Binding-site contacts:
Ligand atom C3' contacts residue MG1 of chain 1.J at 3.2 Å.
Ligand atom O2' contacts residue ARG704 of chain 1.D at 2.3 Å (salt-bridge).
Ligand atom O2' contacts residue ASP743 of chain 1.D at 3.2 Å (salt-bridge).
Ligand atom O2' contacts residue HIS999 of chain 1.C at 3.5 Å (h-bond).
Ligand atom OP1 contacts residue ARG409 of chain 1.C at 3.2 Å (salt-bridge).
Ligand atom O2 contacts residue PRO706 of chain 1.D at 3.3 Å.
Ligand atom OP1 contacts residue ASP739 of chain 1.D at 2.9 Å (salt-bridge).
Ligand atom O5' contacts residue ATP1 of chain 1.M at 2.5 Å (h-bond).
Ligand atom O3' contacts residue MG1 of chain 1.J at 2.1 Å.
Ligand atom OP1 contacts residue LYS838 of chain 1.C at 3.3 Å (salt-bridge).
Ligand atom O4' contacts residue ATP1 of chain 1.M at 3.5 Å.
Ligand atom O3' contacts residue ASN737 of chain 1.D at 3.5 Å (h-bond).
Ligand atom O3' contacts residue GLN1235 of chain 1.D at 3.3 Å (h-bond).
Ligand atom OP1 contacts residue ASP741 of chain 1.D at 3.0 Å (salt-bridge).
Ligand atom C5' contacts residue ARG704 of chain 1.D at 3.4 Å.
Ligand atom OP1 contacts residue LYS846 of chain 1.C at 2.3 Å (salt-bridge).
Ligand atom O4' contacts residue HIS999 of chain 1.C at 3.5 Å (h-bond).
Ligand atom C4' contacts residue HIS999 of chain 1.C at 3.5 Å.
Ligand atom OP1 contacts residue ASP741 of chain 1.D at 3.5 Å (salt-bridge).
Ligand atom P contacts residue LYS846 of chain 1.C at 3.5 Å.
Ligand atom O2 contacts residue ATP1 of chain 1.M at 3.5 Å.
Ligand atom OP1 contacts residue GLN567 of chain 1.C at 3.0 Å (h-bond).
Ligand atom O2' contacts residue GLN1235 of chain 1.D at 2.9 Å (h-bond).
Ligand atom OP2 contacts residue GLU445 of chain 1.C at 3.0 Å (salt-bridge).
Ligand atom C5' contacts residue HIS999 of chain 1.C at 3.5 Å.
Ligand atom P contacts residue MG1 of chain 1.J at 3.0 Å.
Ligand atom OP1 contacts residue MG1 of chain 1.J at 2.6 Å.
Ligand atom C5' contacts residue ATP1 of chain 1.M at 3.2 Å.
Ligand atom N3 contacts residue ATP1 of chain 1.M at 3.3 Å.
Ligand atom C4' contacts residue ARG704 of chain 1.D at 3.1 Å.
Ligand atom P contacts residue ATP1 of chain 1.M at 1.6 Å.
Ligand atom OP1 contacts residue ATP1 of chain 1.M at 2.5 Å (h-bond).
Ligand atom O2 contacts residue MET1238 of chain 1.D at 3.5 Å (h-bond).
Ligand atom OP1 contacts residue ILE452 of chain 1.C at 3.2 Å.
Ligand atom O3' contacts residue ASP743 of chain 1.D at 3.5 Å (salt-bridge).
Ligand atom OP2 contacts residue ARG420 of chain 1.C at 3.3 Å (salt-bridge).
Ligand atom O3' contacts residue ASP741 of chain 1.D at 3.3 Å (salt-bridge).
Ligand atom OP2 contacts residue ATP1 of chain 1.M at 2.5 Å (h-bond).
Ligand atom N4 contacts residue ATP1 of chain 1.M at 3.4 Å (h-bond).
Ligand atom O4' contacts residue ARG704 of chain 1.D at 2.8 Å (salt-bridge).

Sequence of chain 1.D:
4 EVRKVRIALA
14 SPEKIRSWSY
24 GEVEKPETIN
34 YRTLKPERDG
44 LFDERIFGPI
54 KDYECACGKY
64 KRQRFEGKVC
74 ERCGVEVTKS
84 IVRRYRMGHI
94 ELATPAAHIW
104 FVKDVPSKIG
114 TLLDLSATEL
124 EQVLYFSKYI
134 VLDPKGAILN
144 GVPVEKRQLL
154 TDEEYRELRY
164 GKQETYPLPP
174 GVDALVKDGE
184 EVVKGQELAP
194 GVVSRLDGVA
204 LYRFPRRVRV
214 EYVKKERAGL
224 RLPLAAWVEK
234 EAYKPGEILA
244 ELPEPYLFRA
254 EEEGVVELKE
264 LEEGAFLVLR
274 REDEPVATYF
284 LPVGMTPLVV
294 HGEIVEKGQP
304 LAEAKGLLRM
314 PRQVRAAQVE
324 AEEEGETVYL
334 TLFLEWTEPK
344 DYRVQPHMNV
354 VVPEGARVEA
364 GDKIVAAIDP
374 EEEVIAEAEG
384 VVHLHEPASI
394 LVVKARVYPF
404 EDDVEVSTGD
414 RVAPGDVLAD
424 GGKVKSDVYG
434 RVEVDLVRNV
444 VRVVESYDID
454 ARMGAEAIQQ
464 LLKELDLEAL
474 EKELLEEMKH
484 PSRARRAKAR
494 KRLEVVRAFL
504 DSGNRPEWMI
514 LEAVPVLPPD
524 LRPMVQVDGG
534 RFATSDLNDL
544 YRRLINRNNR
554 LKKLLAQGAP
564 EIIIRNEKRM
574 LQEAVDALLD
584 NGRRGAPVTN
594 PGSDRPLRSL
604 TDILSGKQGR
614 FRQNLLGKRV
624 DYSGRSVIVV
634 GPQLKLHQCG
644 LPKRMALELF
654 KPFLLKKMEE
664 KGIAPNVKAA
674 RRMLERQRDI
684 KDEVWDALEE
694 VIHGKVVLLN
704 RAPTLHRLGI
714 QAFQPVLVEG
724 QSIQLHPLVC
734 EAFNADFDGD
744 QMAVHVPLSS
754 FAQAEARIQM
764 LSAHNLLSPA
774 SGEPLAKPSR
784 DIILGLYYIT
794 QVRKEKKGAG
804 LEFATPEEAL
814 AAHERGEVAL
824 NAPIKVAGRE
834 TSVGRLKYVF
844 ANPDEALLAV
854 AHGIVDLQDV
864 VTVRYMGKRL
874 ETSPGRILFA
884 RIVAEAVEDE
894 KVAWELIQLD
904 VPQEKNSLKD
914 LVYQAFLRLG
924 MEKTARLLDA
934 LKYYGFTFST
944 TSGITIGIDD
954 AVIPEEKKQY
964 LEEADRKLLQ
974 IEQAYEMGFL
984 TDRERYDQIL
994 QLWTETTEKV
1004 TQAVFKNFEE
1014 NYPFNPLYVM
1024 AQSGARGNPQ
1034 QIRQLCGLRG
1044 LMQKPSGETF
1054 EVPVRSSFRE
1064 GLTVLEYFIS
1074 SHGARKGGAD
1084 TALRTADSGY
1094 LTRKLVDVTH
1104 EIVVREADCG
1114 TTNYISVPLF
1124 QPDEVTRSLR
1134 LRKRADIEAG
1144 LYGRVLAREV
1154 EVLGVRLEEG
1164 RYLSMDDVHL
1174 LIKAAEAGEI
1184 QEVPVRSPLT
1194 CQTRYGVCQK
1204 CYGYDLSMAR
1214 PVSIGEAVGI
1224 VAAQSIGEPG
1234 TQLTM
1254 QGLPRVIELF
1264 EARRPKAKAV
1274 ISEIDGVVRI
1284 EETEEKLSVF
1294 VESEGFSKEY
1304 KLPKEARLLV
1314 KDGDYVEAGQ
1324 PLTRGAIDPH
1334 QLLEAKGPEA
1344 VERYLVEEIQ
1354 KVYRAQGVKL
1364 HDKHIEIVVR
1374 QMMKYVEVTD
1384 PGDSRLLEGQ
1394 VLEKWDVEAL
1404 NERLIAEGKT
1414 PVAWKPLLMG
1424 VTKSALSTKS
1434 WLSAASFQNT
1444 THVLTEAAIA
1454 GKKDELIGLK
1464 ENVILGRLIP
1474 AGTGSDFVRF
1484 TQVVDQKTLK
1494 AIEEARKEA

A small-molecule ligand and the protein it binds are described below.
Small molecule (SMILES): Nc1ccn([C@@H]2O[C@H](CO[P](=O)(O)O[C@H]3[C@@H](O)[C@H](n4cnc5c(N)ncnc54)O[C@@H]3CO[P](=O)(O)O[C@H]3[C@@H](O)[C@H](n4ccc(N)nc4=O)O[C@@H]3CO[P](=O)(O)O[C@H]3[C@@H](O)[C@H](n4ccc(=O)[nH]c4=O)O[C@@H]3CO[P](=O)(O)O[C@H]3[C@@H](O)[C@H](n4ccc(N)nc4=O)O[C@@H]3COP(=O)=O)[C@@H](O)[C@H]2O)c(=O)n1

Sequence of chain 1.C:
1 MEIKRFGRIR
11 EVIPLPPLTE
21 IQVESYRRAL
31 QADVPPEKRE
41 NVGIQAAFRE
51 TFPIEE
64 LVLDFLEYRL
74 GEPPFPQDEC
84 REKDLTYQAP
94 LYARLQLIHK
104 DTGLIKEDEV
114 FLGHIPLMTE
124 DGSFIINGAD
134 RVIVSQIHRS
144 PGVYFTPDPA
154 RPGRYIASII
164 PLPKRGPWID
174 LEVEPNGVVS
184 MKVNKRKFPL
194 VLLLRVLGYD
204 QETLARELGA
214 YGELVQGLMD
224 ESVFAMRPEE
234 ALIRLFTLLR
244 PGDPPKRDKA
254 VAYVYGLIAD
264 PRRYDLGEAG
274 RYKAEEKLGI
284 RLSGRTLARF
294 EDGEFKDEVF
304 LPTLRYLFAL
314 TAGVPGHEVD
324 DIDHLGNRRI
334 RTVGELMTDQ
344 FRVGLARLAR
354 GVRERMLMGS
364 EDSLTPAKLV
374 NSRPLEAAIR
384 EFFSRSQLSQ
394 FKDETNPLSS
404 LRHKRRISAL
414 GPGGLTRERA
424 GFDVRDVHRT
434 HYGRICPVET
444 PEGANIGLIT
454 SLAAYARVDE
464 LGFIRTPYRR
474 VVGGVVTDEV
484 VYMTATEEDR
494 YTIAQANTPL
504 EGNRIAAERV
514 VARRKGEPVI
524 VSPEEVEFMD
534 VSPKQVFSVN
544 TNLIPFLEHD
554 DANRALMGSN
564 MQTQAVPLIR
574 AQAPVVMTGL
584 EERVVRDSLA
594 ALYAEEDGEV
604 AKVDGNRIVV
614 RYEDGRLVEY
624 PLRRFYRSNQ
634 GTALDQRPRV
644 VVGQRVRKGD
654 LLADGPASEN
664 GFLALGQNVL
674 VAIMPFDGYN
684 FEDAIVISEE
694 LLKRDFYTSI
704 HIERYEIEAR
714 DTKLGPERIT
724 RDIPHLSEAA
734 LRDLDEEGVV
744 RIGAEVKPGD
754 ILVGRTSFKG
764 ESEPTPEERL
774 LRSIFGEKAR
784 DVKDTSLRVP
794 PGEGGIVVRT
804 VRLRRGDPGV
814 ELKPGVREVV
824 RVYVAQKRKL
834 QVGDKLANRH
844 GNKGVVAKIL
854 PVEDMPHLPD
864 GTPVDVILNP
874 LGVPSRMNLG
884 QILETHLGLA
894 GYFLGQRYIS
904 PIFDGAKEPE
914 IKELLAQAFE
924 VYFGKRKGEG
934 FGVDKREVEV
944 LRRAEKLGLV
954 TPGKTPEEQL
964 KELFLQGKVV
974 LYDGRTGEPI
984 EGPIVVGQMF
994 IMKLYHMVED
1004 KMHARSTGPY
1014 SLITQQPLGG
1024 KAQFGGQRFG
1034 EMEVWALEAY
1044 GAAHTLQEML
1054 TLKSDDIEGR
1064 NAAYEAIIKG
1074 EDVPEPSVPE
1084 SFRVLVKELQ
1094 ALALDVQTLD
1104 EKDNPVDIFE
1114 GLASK